The small molecule below binds the protein below.
Small molecule (SMILES): CC(=O)N[C@@H]1[C@@H](O)[C@H](O)[C@@H](CO)O[C@H]1O

Sequence of chain 1.F:
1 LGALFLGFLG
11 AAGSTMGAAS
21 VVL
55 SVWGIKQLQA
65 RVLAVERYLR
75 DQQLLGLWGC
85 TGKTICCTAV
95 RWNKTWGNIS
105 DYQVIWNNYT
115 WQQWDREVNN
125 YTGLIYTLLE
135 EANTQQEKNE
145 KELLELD

Binding-site contacts:
Ligand atom C4 contacts residue ASN112 of chain 1.F at 4.2 Å.
Ligand atom C8 contacts residue ASN112 of chain 1.F at 3.7 Å.
Ligand atom C2 contacts residue ASN112 of chain 1.F at 2.5 Å.
Ligand atom O7 contacts residue ASN112 of chain 1.F at 3.3 Å (h-bond).
Ligand atom N2 contacts residue ASN112 of chain 1.F at 3.0 Å (h-bond).
Ligand atom C1 contacts residue ASN111 of chain 1.F at 4.3 Å.
Ligand atom C5 contacts residue ASN112 of chain 1.F at 3.7 Å.
Ligand atom C1 contacts residue ASN112 of chain 1.F at 1.4 Å.
Ligand atom C7 contacts residue ASN112 of chain 1.F at 3.3 Å.
Ligand atom O5 contacts residue ASN112 of chain 1.F at 2.4 Å (h-bond).
Ligand atom C8 contacts residue VAL108 of chain 1.F at 3.9 Å (hydrophobic).
Ligand atom C3 contacts residue ASN112 of chain 1.F at 3.8 Å.
Ligand atom O5 contacts residue ASN111 of chain 1.F at 4.2 Å.